Binding-site contacts:
Ligand atom O7 contacts residue ASN169 of chain 1.G at 3.7 Å.
Ligand atom C4 contacts residue ASN169 of chain 1.G at 4.2 Å.
Ligand atom C5 contacts residue ASN169 of chain 1.G at 3.7 Å.
Ligand atom C3 contacts residue ASN169 of chain 1.G at 3.8 Å.
Ligand atom N2 contacts residue ASN169 of chain 1.G at 2.8 Å (h-bond).
Ligand atom C7 contacts residue ASN169 of chain 1.G at 3.5 Å.
Ligand atom C1 contacts residue ASN169 of chain 1.G at 1.4 Å.
Ligand atom C2 contacts residue ASN169 of chain 1.G at 2.4 Å.
Ligand atom O5 contacts residue ASN169 of chain 1.G at 2.4 Å (h-bond).

Sequence of chain 1.G:
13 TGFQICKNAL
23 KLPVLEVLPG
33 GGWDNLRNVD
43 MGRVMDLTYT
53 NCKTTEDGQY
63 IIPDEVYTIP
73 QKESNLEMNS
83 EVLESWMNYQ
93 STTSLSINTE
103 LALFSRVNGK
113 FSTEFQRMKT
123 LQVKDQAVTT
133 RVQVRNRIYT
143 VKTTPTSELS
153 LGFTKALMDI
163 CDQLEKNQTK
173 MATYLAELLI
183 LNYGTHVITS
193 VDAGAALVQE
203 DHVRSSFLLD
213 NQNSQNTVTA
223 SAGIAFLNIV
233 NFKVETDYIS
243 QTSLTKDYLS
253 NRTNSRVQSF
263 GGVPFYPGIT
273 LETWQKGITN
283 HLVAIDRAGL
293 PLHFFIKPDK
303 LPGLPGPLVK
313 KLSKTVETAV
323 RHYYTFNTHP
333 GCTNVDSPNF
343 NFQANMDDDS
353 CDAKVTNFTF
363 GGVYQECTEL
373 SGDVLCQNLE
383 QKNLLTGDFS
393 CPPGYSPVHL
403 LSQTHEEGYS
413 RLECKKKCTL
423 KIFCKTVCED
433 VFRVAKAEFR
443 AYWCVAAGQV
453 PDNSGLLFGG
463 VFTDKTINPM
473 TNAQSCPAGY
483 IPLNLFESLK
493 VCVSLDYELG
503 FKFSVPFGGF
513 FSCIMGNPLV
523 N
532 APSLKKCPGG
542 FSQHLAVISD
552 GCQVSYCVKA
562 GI

This protein binds this small molecule.
Small molecule (SMILES): CC(=O)N[C@@H]1[C@@H](O)[C@H](O)[C@@H](CO)O[C@H]1O